Sequence of chain 14.E:
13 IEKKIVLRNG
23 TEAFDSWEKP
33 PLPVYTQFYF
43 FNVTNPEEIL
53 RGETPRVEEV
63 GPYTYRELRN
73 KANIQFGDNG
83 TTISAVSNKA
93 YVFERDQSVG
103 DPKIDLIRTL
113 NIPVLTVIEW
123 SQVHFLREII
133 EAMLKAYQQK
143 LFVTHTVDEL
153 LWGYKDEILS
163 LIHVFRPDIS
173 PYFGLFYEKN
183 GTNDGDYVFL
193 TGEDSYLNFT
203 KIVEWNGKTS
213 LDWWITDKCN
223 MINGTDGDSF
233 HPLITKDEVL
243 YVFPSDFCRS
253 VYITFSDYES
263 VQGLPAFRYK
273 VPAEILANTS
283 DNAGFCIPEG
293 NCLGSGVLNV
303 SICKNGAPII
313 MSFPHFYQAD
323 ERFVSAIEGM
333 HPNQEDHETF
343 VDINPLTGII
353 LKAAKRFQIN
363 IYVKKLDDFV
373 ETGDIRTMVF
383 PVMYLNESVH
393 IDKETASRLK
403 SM

This small molecule binds to this protein.
Small molecule (SMILES): CC(=O)N[C@H]1[C@H](O[C@H]2[C@H](O)[C@@H](NC(C)=O)CO[C@@H]2CO)O[C@H](CO)[C@@H](O)[C@@H]1O

Binding-site contacts:
Ligand atom C3 contacts residue ASN280 of chain 14.E at 3.8 Å.
Ligand atom C8 contacts residue ARG324 of chain 14.E at 4.2 Å.
Ligand atom C8 contacts residue GLY296 of chain 14.E at 4.4 Å.
Ligand atom C1 contacts residue ASN280 of chain 14.E at 1.4 Å.
Ligand atom C2 contacts residue ASN280 of chain 14.E at 2.5 Å.
Ligand atom C5 contacts residue ASN280 of chain 14.E at 3.7 Å.
Ligand atom C4 contacts residue ASN280 of chain 14.E at 4.2 Å.
Ligand atom O7 contacts residue ASN280 of chain 14.E at 4.4 Å.
Ligand atom O5 contacts residue ASN280 of chain 14.E at 2.4 Å (h-bond).
Ligand atom N2 contacts residue ASN280 of chain 14.E at 2.9 Å (h-bond).
Ligand atom C7 contacts residue ASN280 of chain 14.E at 3.9 Å.